This protein binds this small molecule.
Small molecule (SMILES): Cc1cc(CCCCCOc2c(Cl)cc(C3=NCCO3)cc2Cl)on1

Sequence of chain 4.A:
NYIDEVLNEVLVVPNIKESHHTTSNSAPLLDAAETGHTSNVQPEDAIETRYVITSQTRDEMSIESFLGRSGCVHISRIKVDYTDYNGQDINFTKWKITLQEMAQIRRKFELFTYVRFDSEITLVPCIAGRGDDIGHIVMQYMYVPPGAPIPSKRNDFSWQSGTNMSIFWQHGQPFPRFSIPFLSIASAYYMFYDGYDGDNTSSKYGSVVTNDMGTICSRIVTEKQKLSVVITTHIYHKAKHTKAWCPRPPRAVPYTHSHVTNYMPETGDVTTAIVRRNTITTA

Binding-site contacts:
Ligand atom C1B contacts residue ILE125 of chain 4.A at 3.1 Å (hydrophobic).
Ligand atom N2 contacts residue THR102 of chain 4.A at 4.2 Å.
Ligand atom C6B contacts residue ILE125 of chain 4.A at 3.6 Å (hydrophobic).
Ligand atom C4A contacts residue LEU127 of chain 4.A at 4.0 Å (hydrophobic).
Ligand atom N3A contacts residue LEU127 of chain 4.A at 4.1 Å.
Ligand atom C2A contacts residue ILE220 of chain 4.A at 3.8 Å (hydrophobic).
Ligand atom C5A contacts residue MET146 of chain 4.A at 3.7 Å (hydrophobic).
Ligand atom C3B contacts residue ILE125 of chain 4.A at 3.5 Å (hydrophobic).
Ligand atom C3B contacts residue ILE220 of chain 4.A at 4.2 Å (hydrophobic).
Ligand atom C4 contacts residue LEU103 of chain 4.A at 3.4 Å (hydrophobic).
Ligand atom O1A contacts residue TYR147 of chain 4.A at 4.0 Å.
Ligand atom C5A contacts residue ILE220 of chain 4.A at 3.9 Å (hydrophobic).
Ligand atom C5A contacts residue TYR145 of chain 4.A at 3.8 Å (hydrophobic).
Ligand atom C3 contacts residue LEU103 of chain 4.A at 4.1 Å (hydrophobic).
Ligand atom C2C contacts residue MET217 of chain 4.A at 3.7 Å (hydrophobic).
Ligand atom C2A contacts residue PHE182 of chain 4.A at 4.2 Å (hydrophobic).
Ligand atom CL1 contacts residue ILE125 of chain 4.A at 3.5 Å.
Ligand atom C2B contacts residue ILE125 of chain 4.A at 3.1 Å (hydrophobic).
Ligand atom O1 contacts residue MET217 of chain 4.A at 4.1 Å.
Ligand atom C31 contacts residue GLN104 of chain 4.A at 3.6 Å.
Ligand atom N3A contacts residue PHE182 of chain 4.A at 4.0 Å.
Ligand atom CL2 contacts residue LEU187 of chain 4.A at 3.9 Å.
Ligand atom C5B contacts residue TYR147 of chain 4.A at 3.9 Å (hydrophobic).
Ligand atom N2 contacts residue ASN215 of chain 4.A at 3.7 Å.
Ligand atom C31 contacts residue MET195 of chain 4.A at 3.5 Å (hydrophobic).
Ligand atom C4A contacts residue ILE220 of chain 4.A at 4.1 Å (hydrophobic).
Ligand atom C4B contacts residue ILE125 of chain 4.A at 3.9 Å (hydrophobic).
Ligand atom C5B contacts residue ILE125 of chain 4.A at 3.9 Å (hydrophobic).
Ligand atom C5A contacts residue TYR147 of chain 4.A at 4.1 Å (hydrophobic).
Ligand atom CL1 contacts residue ILE239 of chain 4.A at 3.8 Å.
Ligand atom C5 contacts residue LEU103 of chain 4.A at 3.8 Å (hydrophobic).
Ligand atom C4A contacts residue TYR145 of chain 4.A at 3.3 Å (hydrophobic).
Ligand atom C6B contacts residue ILE184 of chain 4.A at 4.1 Å (hydrophobic).
Ligand atom C4B contacts residue ILE220 of chain 4.A at 4.0 Å (hydrophobic).
Ligand atom CL2 contacts residue ILE184 of chain 4.A at 3.9 Å.
Ligand atom O1B contacts residue ILE125 of chain 4.A at 3.5 Å.
Ligand atom C4C contacts residue MET217 of chain 4.A at 4.2 Å (hydrophobic).
Ligand atom CL2 contacts residue TYR147 of chain 4.A at 3.4 Å.
Ligand atom O1A contacts residue ILE220 of chain 4.A at 3.6 Å.
Ligand atom C1C contacts residue LEU103 of chain 4.A at 4.1 Å (hydrophobic).